Binding-site contacts:
Ligand atom O3 contacts residue GLN106 of chain 1.A at 2.9 Å (h-bond).
Ligand atom C13 contacts residue HIS108 of chain 1.A at 4.0 Å.
Ligand atom O1 contacts residue PHE75 of chain 1.A at 3.4 Å.
Ligand atom O1 contacts residue PHE218 of chain 1.A at 3.8 Å.
Ligand atom C17 contacts residue ARG117 of chain 1.A at 3.3 Å.
Ligand atom C22 contacts residue VAL196 of chain 1.A at 4.0 Å (hydrophobic).
Ligand atom C26 contacts residue LEU207 of chain 1.A at 3.7 Å (hydrophobic).
Ligand atom C25 contacts residue TYR215 of chain 1.A at 2.9 Å (hydrophobic).
Ligand atom O1 contacts residue VAL164 of chain 1.A at 3.7 Å.
Ligand atom C21 contacts residue GLU85 of chain 1.A at 3.3 Å.
Ligand atom C21 contacts residue ARG81 of chain 1.A at 4.0 Å.
Ligand atom O1 contacts residue TYR192 of chain 1.A at 2.7 Å (h-bond).
Ligand atom C14 contacts residue ARG117 of chain 1.A at 3.5 Å.
Ligand atom C20 contacts residue PHE75 of chain 1.A at 4.0 Å (hydrophobic).
Ligand atom C27 contacts residue TYR215 of chain 1.A at 3.1 Å (hydrophobic).
Ligand atom C15 contacts residue VAL111 of chain 1.A at 3.6 Å (hydrophobic).
Ligand atom C22 contacts residue ARG117 of chain 1.A at 3.9 Å.
Ligand atom C8 contacts residue TYR192 of chain 1.A at 3.5 Å (hydrophobic).
Ligand atom C5 contacts residue HIS108 of chain 1.A at 3.9 Å.
Ligand atom C25 contacts residue ALA211 of chain 1.A at 4.0 Å (hydrophobic).
Ligand atom C1 contacts residue VAL196 of chain 1.A at 4.0 Å (hydrophobic).
Ligand atom C27 contacts residue VAL196 of chain 1.A at 4.0 Å (hydrophobic).
Ligand atom C7 contacts residue TYR192 of chain 1.A at 4.0 Å (hydrophobic).
Ligand atom S1 contacts residue TYR192 of chain 1.A at 4.0 Å.
Ligand atom C23 contacts residue TYR215 of chain 1.A at 3.8 Å (hydrophobic).
Ligand atom C1 contacts residue TYR215 of chain 1.A at 3.1 Å (hydrophobic).
Ligand atom C19 contacts residue VAL111 of chain 1.A at 3.4 Å (hydrophobic).
Ligand atom C26 contacts residue VAL210 of chain 1.A at 4.0 Å (hydrophobic).
Ligand atom O2 contacts residue ASN143 of chain 1.A at 3.0 Å (h-bond).
Ligand atom S1 contacts residue PHE75 of chain 1.A at 4.0 Å.
Ligand atom C24 contacts residue TYR215 of chain 1.A at 3.6 Å (hydrophobic).
Ligand atom C22 contacts residue ALA160 of chain 1.A at 4.0 Å (hydrophobic).
Ligand atom O2 contacts residue VAL164 of chain 1.A at 3.8 Å.
Ligand atom C21 contacts residue GLN106 of chain 1.A at 3.9 Å.
Ligand atom O3 contacts residue GLU85 of chain 1.A at 3.2 Å (salt-bridge).
Ligand atom C3 contacts residue VAL196 of chain 1.A at 4.0 Å (hydrophobic).
Ligand atom C16 contacts residue ALA114 of chain 1.A at 3.9 Å (hydrophobic).
Ligand atom C12 contacts residue ILE162 of chain 1.A at 4.0 Å (hydrophobic).
Ligand atom C21 contacts residue TYR121 of chain 1.A at 3.7 Å (hydrophobic).
Ligand atom C20 contacts residue GLU85 of chain 1.A at 3.7 Å.

A protein and the small-molecule ligand that binds it are described below.
Small molecule (SMILES): CC(C)(C)c1cc(-c2ccc(S(=O)(=O)CCO)cc2)cc([C@@H]2C[C@@H]2c2ccccn2)c1

Sequence of chain 1.A:
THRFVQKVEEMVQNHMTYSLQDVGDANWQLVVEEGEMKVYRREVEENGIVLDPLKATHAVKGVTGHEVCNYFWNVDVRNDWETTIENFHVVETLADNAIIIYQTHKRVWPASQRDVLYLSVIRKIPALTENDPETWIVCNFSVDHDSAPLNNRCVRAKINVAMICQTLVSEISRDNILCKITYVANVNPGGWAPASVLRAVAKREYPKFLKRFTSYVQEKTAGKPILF